This small molecule binds to this protein.
Small molecule (SMILES): CN1CCN(C(=O)c2ccc3c(c2)[nH]c2c(C(N)=O)ccc(-c4ccccc4Cl)c23)CC1

Binding-site contacts:
Ligand atom N1 contacts residue GLU99 of chain 1.A at 2.9 Å (salt-bridge).
Ligand atom C9 contacts residue GLY104 of chain 1.A at 3.8 Å.
Ligand atom C13 contacts residue LEU32 of chain 1.A at 3.6 Å (hydrophobic).
Ligand atom C10 contacts residue ALA102 of chain 1.A at 3.6 Å (hydrophobic).
Ligand atom N1 contacts residue THR98 of chain 1.A at 3.5 Å (h-bond).
Ligand atom N1 contacts residue LEU152 of chain 1.A at 3.6 Å.
Ligand atom C16 contacts residue ASN103 of chain 1.A at 3.5 Å.
Ligand atom C5 contacts residue LYS54 of chain 1.A at 3.9 Å.
Ligand atom O1 contacts residue TYR100 of chain 1.A at 3.3 Å.
Ligand atom C22 contacts residue GLY33 of chain 1.A at 3.6 Å.
Ligand atom CL1 contacts residue CYS105 of chain 1.A at 3.2 Å.
Ligand atom C16 contacts residue ALA102 of chain 1.A at 3.9 Å (hydrophobic).
Ligand atom N2 contacts residue LEU32 of chain 1.A at 3.7 Å.
Ligand atom C20 contacts residue GLU112 of chain 1.A at 3.7 Å.
Ligand atom C8 contacts residue GLY104 of chain 1.A at 3.5 Å.
Ligand atom O1 contacts residue ALA52 of chain 1.A at 3.6 Å.
Ligand atom C5 contacts residue LEU152 of chain 1.A at 3.8 Å (hydrophobic).
Ligand atom O1 contacts residue MET101 of chain 1.A at 2.7 Å (h-bond).
Ligand atom C1 contacts residue MET101 of chain 1.A at 3.9 Å (hydrophobic).
Ligand atom C22 contacts residue THR34 of chain 1.A at 3.5 Å.
Ligand atom O2 contacts residue LEU32 of chain 1.A at 3.8 Å.
Ligand atom C1 contacts residue LEU32 of chain 1.A at 3.8 Å (hydrophobic).
Ligand atom N1 contacts residue ALA52 of chain 1.A at 3.3 Å.
Ligand atom C16 contacts residue GLY104 of chain 1.A at 3.9 Å.
Ligand atom CL1 contacts residue LEU152 of chain 1.A at 3.8 Å.
Ligand atom C10 contacts residue GLY104 of chain 1.A at 3.6 Å.
Ligand atom N1 contacts residue MET101 of chain 1.A at 3.9 Å.
Ligand atom C8 contacts residue MET101 of chain 1.A at 3.4 Å (hydrophobic).
Ligand atom C22 contacts residue GLY35 of chain 1.A at 3.7 Å.
Ligand atom C7 contacts residue ALA52 of chain 1.A at 3.6 Å (hydrophobic).
Ligand atom C7 contacts residue MET101 of chain 1.A at 3.6 Å (hydrophobic).
Ligand atom N3 contacts residue ALA102 of chain 1.A at 3.6 Å (h-bond).
Ligand atom C10 contacts residue MET101 of chain 1.A at 3.5 Å (hydrophobic).
Ligand atom C4 contacts residue VAL40 of chain 1.A at 3.8 Å (hydrophobic).
Ligand atom C14 contacts residue ALA102 of chain 1.A at 3.7 Å (hydrophobic).
Ligand atom C23 contacts residue THR34 of chain 1.A at 3.6 Å.
Ligand atom C21 contacts residue VAL40 of chain 1.A at 3.7 Å (hydrophobic).
Ligand atom N2 contacts residue MET101 of chain 1.A at 2.8 Å (h-bond).
Ligand atom C12 contacts residue LEU32 of chain 1.A at 3.6 Å (hydrophobic).
Ligand atom C7 contacts residue GLU99 of chain 1.A at 3.9 Å.

Sequence of chain 1.A:
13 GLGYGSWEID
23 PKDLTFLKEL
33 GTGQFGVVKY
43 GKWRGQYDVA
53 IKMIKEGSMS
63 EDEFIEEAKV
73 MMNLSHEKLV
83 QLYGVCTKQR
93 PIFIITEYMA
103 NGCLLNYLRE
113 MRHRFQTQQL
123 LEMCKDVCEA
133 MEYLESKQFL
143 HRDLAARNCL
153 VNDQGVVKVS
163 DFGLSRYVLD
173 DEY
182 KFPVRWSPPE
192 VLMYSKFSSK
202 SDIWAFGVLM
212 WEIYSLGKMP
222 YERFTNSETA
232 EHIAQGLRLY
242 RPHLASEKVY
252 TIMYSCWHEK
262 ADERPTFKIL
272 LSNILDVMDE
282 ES